A protein and the small-molecule ligand that binds it are described below.
Small molecule (SMILES): OC[C@H]1O[C@@H](O[C@H]2[C@H](O)[C@@H](O)[C@H](O[C@H]3[C@H](O)[C@@H](O)[C@H](O[C@H]4[C@H](O)[C@@H](O)[C@H](O[C@H]5[C@H](O)[C@@H](O)[C@H](O[C@H]6[C@H](O)[C@@H](O)[C@H](O)O[C@@H]6CO)O[C@@H]5CO)O[C@@H]4CO)O[C@@H]3CO)O[C@@H]2CO)[C@H](O)[C@@H](O)[C@@H]1O

Binding-site contacts:
Ligand atom O6 contacts residue ALA19 of chain 1.A at 3.6 Å.
Ligand atom C1 contacts residue LYS115 of chain 1.A at 3.9 Å.
Ligand atom C1 contacts residue TRP122 of chain 1.A at 3.6 Å (hydrophobic).
Ligand atom O2 contacts residue GLY117 of chain 1.A at 2.9 Å (h-bond).
Ligand atom O6 contacts residue GLU116 of chain 1.A at 3.2 Å (salt-bridge).
Ligand atom C4 contacts residue TRP122 of chain 1.A at 3.7 Å (hydrophobic).
Ligand atom C3 contacts residue ASN22 of chain 1.A at 4.0 Å.
Ligand atom C6 contacts residue TYR153 of chain 1.A at 3.6 Å (hydrophobic).
Ligand atom O3 contacts residue GLY117 of chain 1.A at 3.6 Å (h-bond).
Ligand atom C4 contacts residue TRP121 of chain 1.A at 3.8 Å (hydrophobic).
Ligand atom O5 contacts residue TRP122 of chain 1.A at 3.6 Å.
Ligand atom C5 contacts residue GLY21 of chain 1.A at 4.0 Å.
Ligand atom O3 contacts residue TRP121 of chain 1.A at 3.5 Å.
Ligand atom O5 contacts residue TYR153 of chain 1.A at 3.7 Å.
Ligand atom O4 contacts residue ASN22 of chain 1.A at 3.3 Å.
Ligand atom C2 contacts residue TRP122 of chain 1.A at 3.8 Å (hydrophobic).
Ligand atom C1 contacts residue TRP121 of chain 1.A at 3.6 Å (hydrophobic).
Ligand atom O2 contacts residue LYS115 of chain 1.A at 2.8 Å (salt-bridge).
Ligand atom C5 contacts residue LYS115 of chain 1.A at 3.7 Å.
Ligand atom C6 contacts residue LYS115 of chain 1.A at 3.3 Å.
Ligand atom C2 contacts residue LYS115 of chain 1.A at 3.4 Å.
Ligand atom O4 contacts residue TYR153 of chain 1.A at 3.8 Å.
Ligand atom O6 contacts residue GLY21 of chain 1.A at 2.9 Å (h-bond).
Ligand atom O1 contacts residue TRP121 of chain 1.A at 3.3 Å.
Ligand atom O3 contacts residue TYR153 of chain 1.A at 3.8 Å.
Ligand atom O2 contacts residue TRP122 of chain 1.A at 3.7 Å.
Ligand atom O6 contacts residue TRP122 of chain 1.A at 3.8 Å.
Ligand atom O6 contacts residue LYS115 of chain 1.A at 3.7 Å.
Ligand atom C2 contacts residue GLY117 of chain 1.A at 3.2 Å.
Ligand atom O5 contacts residue TRP121 of chain 1.A at 3.4 Å.
Ligand atom O3 contacts residue TRP122 of chain 1.A at 3.7 Å.
Ligand atom C6 contacts residue TRP122 of chain 1.A at 3.6 Å (hydrophobic).
Ligand atom O4 contacts residue LYS115 of chain 1.A at 3.2 Å.
Ligand atom C3 contacts residue TYR153 of chain 1.A at 3.6 Å (hydrophobic).
Ligand atom C6 contacts residue GLY21 of chain 1.A at 3.1 Å.
Ligand atom C2 contacts residue TRP121 of chain 1.A at 3.4 Å (hydrophobic).
Ligand atom C3 contacts residue TRP121 of chain 1.A at 3.9 Å (hydrophobic).
Ligand atom O6 contacts residue SER24 of chain 1.A at 3.6 Å.
Ligand atom C6 contacts residue TRP121 of chain 1.A at 3.8 Å (hydrophobic).
Ligand atom O4 contacts residue TRP122 of chain 1.A at 3.9 Å.

Sequence of chain 1.A:
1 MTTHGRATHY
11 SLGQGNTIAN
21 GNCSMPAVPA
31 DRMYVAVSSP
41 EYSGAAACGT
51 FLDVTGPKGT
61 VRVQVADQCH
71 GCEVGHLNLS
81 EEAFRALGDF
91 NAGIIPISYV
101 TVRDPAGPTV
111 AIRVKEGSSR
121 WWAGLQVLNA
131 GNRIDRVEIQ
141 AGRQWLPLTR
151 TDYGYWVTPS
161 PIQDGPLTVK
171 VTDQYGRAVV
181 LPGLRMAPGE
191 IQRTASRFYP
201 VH